Binding-site contacts:
Ligand atom C2 contacts residue TRP357 of chain 3.A at 4.2 Å (hydrophobic).
Ligand atom N2 contacts residue TRP357 of chain 3.A at 3.3 Å (h-bond).
Ligand atom O7 contacts residue ASN65 of chain 3.A at 3.7 Å.
Ligand atom O4 contacts residue TRP357 of chain 3.A at 4.2 Å.
Ligand atom O5 contacts residue ASN65 of chain 3.A at 2.3 Å (h-bond).
Ligand atom O5 contacts residue TRP357 of chain 3.A at 4.3 Å.
Ligand atom C5 contacts residue TRP357 of chain 3.A at 3.8 Å (hydrophobic).
Ligand atom N2 contacts residue ASN65 of chain 3.A at 3.0 Å (h-bond).
Ligand atom O3 contacts residue TRP357 of chain 3.A at 4.3 Å.
Ligand atom C8 contacts residue TRP357 of chain 3.A at 3.3 Å (hydrophobic).
Ligand atom C1 contacts residue TRP357 of chain 3.A at 3.8 Å (hydrophobic).
Ligand atom C5 contacts residue ASN65 of chain 3.A at 3.6 Å.
Ligand atom C7 contacts residue TRP357 of chain 3.A at 3.8 Å (hydrophobic).
Ligand atom C4 contacts residue ASN65 of chain 3.A at 4.2 Å.
Ligand atom C1 contacts residue ASN65 of chain 3.A at 1.4 Å.
Ligand atom C4 contacts residue TRP357 of chain 3.A at 4.5 Å (hydrophobic).
Ligand atom C7 contacts residue ASN65 of chain 3.A at 3.5 Å.
Ligand atom C6 contacts residue TRP357 of chain 3.A at 4.5 Å (hydrophobic).
Ligand atom C3 contacts residue ASN65 of chain 3.A at 3.8 Å.
Ligand atom C2 contacts residue ASN65 of chain 3.A at 2.5 Å.
Ligand atom C3 contacts residue TRP357 of chain 3.A at 3.9 Å (hydrophobic).

Sequence of chain 3.A:
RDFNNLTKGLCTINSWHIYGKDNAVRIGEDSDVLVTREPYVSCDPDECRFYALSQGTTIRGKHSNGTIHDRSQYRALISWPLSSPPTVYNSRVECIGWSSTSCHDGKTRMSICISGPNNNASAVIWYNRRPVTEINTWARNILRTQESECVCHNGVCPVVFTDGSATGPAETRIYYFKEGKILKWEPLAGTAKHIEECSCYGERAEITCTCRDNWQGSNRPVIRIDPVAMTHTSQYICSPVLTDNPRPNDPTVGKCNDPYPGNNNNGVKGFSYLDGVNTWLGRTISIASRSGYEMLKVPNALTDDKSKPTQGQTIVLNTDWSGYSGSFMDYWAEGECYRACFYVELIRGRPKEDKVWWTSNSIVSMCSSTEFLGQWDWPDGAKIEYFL

This small molecule binds to this protein.
Small molecule (SMILES): CC(=O)N[C@@H]1[C@@H](O)[C@H](O)[C@@H](CO)O[C@H]1O